Binding-site contacts:
Ligand atom C7 contacts residue ASN126 of chain 3.A at 3.2 Å.
Ligand atom C8 contacts residue GLU123 of chain 3.A at 3.4 Å.
Ligand atom O7 contacts residue TYR127 of chain 3.A at 3.1 Å (h-bond).
Ligand atom C8 contacts residue ASN126 of chain 3.A at 4.4 Å.
Ligand atom O7 contacts residue ASN126 of chain 3.A at 3.2 Å (h-bond).
Ligand atom C5 contacts residue ASN126 of chain 3.A at 3.7 Å.
Ligand atom C7 contacts residue TYR127 of chain 3.A at 4.0 Å (hydrophobic).
Ligand atom C8 contacts residue TYR127 of chain 3.A at 4.3 Å (hydrophobic).
Ligand atom C4 contacts residue ASN126 of chain 3.A at 4.2 Å.
Ligand atom N2 contacts residue ASN126 of chain 3.A at 2.9 Å (h-bond).
Ligand atom O5 contacts residue ASN126 of chain 3.A at 2.4 Å (h-bond).
Ligand atom C3 contacts residue ASN126 of chain 3.A at 3.8 Å.
Ligand atom C2 contacts residue ASN126 of chain 3.A at 2.4 Å.
Ligand atom C1 contacts residue ASN126 of chain 3.A at 1.4 Å.

Sequence of chain 3.A:
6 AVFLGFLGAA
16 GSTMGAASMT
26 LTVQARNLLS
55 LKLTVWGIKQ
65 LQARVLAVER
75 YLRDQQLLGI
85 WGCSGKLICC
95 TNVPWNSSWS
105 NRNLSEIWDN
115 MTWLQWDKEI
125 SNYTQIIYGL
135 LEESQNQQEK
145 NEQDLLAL

The small molecule below binds the protein below.
Small molecule (SMILES): CC(=O)N[C@@H]1[C@@H](O)[C@H](O)[C@@H](CO)O[C@H]1O